The protein below binds the small molecule below.
Small molecule (SMILES): CC(=O)N[C@@H]1[C@@H](O)[C@H](O)[C@@H](CO)O[C@H]1O

Sequence of chain 3.A:
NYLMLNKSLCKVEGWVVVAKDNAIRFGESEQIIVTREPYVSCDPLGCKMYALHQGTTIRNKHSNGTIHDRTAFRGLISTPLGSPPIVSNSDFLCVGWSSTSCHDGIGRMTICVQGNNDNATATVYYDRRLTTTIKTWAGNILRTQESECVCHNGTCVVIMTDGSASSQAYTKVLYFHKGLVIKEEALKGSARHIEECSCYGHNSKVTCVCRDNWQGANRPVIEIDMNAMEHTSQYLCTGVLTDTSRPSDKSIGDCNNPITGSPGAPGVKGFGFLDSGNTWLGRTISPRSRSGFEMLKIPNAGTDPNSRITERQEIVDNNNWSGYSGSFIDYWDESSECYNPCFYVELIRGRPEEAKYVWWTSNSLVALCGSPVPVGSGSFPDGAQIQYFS

Sequence of chain 2.A:
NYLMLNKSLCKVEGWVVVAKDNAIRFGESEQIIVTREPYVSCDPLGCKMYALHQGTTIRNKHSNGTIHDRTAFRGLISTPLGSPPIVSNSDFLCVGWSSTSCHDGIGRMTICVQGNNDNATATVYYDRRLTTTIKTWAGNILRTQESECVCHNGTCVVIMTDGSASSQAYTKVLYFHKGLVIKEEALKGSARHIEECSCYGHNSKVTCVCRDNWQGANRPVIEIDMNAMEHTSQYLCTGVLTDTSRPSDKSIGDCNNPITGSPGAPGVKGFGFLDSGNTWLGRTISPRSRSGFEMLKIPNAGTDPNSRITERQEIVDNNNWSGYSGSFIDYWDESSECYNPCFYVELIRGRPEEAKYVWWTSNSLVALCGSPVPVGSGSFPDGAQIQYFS

Binding-site contacts:
Ligand atom C6 contacts residue GLN313 of chain 2.A at 4.4 Å.
Ligand atom O6 contacts residue GLN313 of chain 2.A at 3.8 Å.
Ligand atom C2 contacts residue ASN119 of chain 3.A at 2.1 Å.
Ligand atom O6 contacts residue GLY376 of chain 2.A at 2.7 Å (h-bond).
Ligand atom C1 contacts residue VAL375 of chain 2.A at 3.7 Å (hydrophobic).
Ligand atom C5 contacts residue GLY376 of chain 2.A at 3.8 Å.
Ligand atom O5 contacts residue VAL375 of chain 2.A at 3.6 Å.
Ligand atom C6 contacts residue VAL375 of chain 2.A at 4.1 Å (hydrophobic).
Ligand atom C8 contacts residue LYS135 of chain 3.A at 4.5 Å.
Ligand atom C6 contacts residue SER377 of chain 2.A at 4.2 Å.
Ligand atom O5 contacts residue GLY376 of chain 2.A at 3.3 Å.
Ligand atom C1 contacts residue ASN119 of chain 3.A at 1.4 Å.
Ligand atom C5 contacts residue VAL375 of chain 2.A at 3.5 Å (hydrophobic).
Ligand atom C1 contacts residue LYS135 of chain 3.A at 4.2 Å.
Ligand atom O5 contacts residue SER377 of chain 2.A at 3.2 Å.
Ligand atom C5 contacts residue ASN119 of chain 3.A at 3.6 Å.
Ligand atom N2 contacts residue ASN119 of chain 3.A at 2.7 Å (h-bond).
Ligand atom C2 contacts residue LYS135 of chain 3.A at 4.4 Å.
Ligand atom O6 contacts residue SER377 of chain 2.A at 4.5 Å.
Ligand atom C5 contacts residue SER377 of chain 2.A at 4.3 Å.
Ligand atom O5 contacts residue ASN119 of chain 3.A at 2.4 Å (h-bond).
Ligand atom C4 contacts residue ASN119 of chain 3.A at 4.0 Å.
Ligand atom C3 contacts residue ASN119 of chain 3.A at 3.5 Å.
Ligand atom C6 contacts residue GLY376 of chain 2.A at 3.5 Å.
Ligand atom O7 contacts residue ASN119 of chain 3.A at 3.2 Å (h-bond).
Ligand atom C7 contacts residue ASN119 of chain 3.A at 3.1 Å.
Ligand atom O3 contacts residue ASN119 of chain 3.A at 4.5 Å.
Ligand atom C8 contacts residue ASN119 of chain 3.A at 4.3 Å.
Ligand atom C1 contacts residue GLY376 of chain 2.A at 3.8 Å.
Ligand atom N2 contacts residue LYS135 of chain 3.A at 3.7 Å.
Ligand atom C1 contacts residue SER377 of chain 2.A at 3.9 Å.
Ligand atom O6 contacts residue VAL375 of chain 2.A at 3.5 Å (h-bond).